This protein binds this small molecule.
Small molecule (SMILES): CC(=O)N[C@@H]1[C@@H](O)[C@H](O)[C@@H](CO)O[C@H]1O

Sequence of chain 1.D:
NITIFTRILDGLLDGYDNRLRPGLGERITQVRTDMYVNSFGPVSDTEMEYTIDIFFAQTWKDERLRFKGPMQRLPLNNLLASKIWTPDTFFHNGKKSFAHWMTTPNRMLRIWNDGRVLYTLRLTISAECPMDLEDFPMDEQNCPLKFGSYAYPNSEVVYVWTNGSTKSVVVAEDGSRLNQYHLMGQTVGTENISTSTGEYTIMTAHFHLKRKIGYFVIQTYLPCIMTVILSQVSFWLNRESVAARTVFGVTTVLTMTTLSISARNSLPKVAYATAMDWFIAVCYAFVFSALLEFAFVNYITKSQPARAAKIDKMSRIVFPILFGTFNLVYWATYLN

Binding-site contacts:
Ligand atom O5 contacts residue ASN167 of chain 1.D at 3.0 Å (h-bond).
Ligand atom C5 contacts residue ASN205 of chain 1.D at 3.6 Å.
Ligand atom C4 contacts residue ASN205 of chain 1.D at 4.2 Å.
Ligand atom C1 contacts residue ASN205 of chain 1.D at 1.4 Å.
Ligand atom C2 contacts residue ASN205 of chain 1.D at 2.4 Å.
Ligand atom O7 contacts residue ASN205 of chain 1.D at 3.6 Å (h-bond).
Ligand atom C3 contacts residue ASN205 of chain 1.D at 3.8 Å.
Ligand atom O5 contacts residue ASN205 of chain 1.D at 2.4 Å (h-bond).
Ligand atom C8 contacts residue GLU204 of chain 1.D at 4.3 Å.
Ligand atom N2 contacts residue ASN205 of chain 1.D at 2.9 Å (h-bond).
Ligand atom O6 contacts residue ASN167 of chain 1.D at 4.1 Å.
Ligand atom C5 contacts residue ASN167 of chain 1.D at 3.7 Å.
Ligand atom C8 contacts residue ASN205 of chain 1.D at 4.4 Å.
Ligand atom C6 contacts residue ASN167 of chain 1.D at 3.7 Å.
Ligand atom C7 contacts residue ASN205 of chain 1.D at 3.4 Å.
Ligand atom C1 contacts residue ASN167 of chain 1.D at 3.7 Å.